Sequence of chain 1.A:
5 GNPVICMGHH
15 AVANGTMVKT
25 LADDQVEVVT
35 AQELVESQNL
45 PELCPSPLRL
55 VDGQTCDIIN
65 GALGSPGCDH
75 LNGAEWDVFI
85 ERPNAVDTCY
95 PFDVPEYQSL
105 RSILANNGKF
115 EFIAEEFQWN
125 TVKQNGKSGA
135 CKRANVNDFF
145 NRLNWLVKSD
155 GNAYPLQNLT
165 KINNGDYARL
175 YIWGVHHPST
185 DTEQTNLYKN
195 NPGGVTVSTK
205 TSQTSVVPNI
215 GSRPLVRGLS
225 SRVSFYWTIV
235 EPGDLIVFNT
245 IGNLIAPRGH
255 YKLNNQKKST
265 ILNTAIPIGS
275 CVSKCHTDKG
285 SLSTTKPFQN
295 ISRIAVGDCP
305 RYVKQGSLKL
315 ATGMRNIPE

Binding-site contacts:
Ligand atom N2 contacts residue ASN162 of chain 1.A at 3.1 Å (h-bond).
Ligand atom C3 contacts residue ASN162 of chain 1.A at 3.8 Å.
Ligand atom C7 contacts residue LEU163 of chain 1.A at 4.2 Å (hydrophobic).
Ligand atom C8 contacts residue ASN162 of chain 1.A at 3.1 Å.
Ligand atom O5 contacts residue ASN162 of chain 1.A at 2.3 Å (h-bond).
Ligand atom C7 contacts residue ASN162 of chain 1.A at 3.0 Å.
Ligand atom C4 contacts residue ASN162 of chain 1.A at 4.1 Å.
Ligand atom C2 contacts residue ASN162 of chain 1.A at 2.5 Å.
Ligand atom O6 contacts residue ASN162 of chain 1.A at 4.4 Å.
Ligand atom C5 contacts residue ASN162 of chain 1.A at 3.6 Å.
Ligand atom O7 contacts residue LEU163 of chain 1.A at 3.7 Å.
Ligand atom C7 contacts residue THR164 of chain 1.A at 3.7 Å.
Ligand atom O7 contacts residue ASN162 of chain 1.A at 3.1 Å (h-bond).
Ligand atom C8 contacts residue LEU163 of chain 1.A at 4.0 Å (hydrophobic).
Ligand atom C1 contacts residue ASN162 of chain 1.A at 1.4 Å.
Ligand atom C8 contacts residue THR164 of chain 1.A at 4.3 Å.
Ligand atom O7 contacts residue THR164 of chain 1.A at 2.7 Å (h-bond).

A small-molecule ligand and the protein it binds are described below.
Small molecule (SMILES): CC(=O)N[C@@H]1[C@@H](O)[C@H](O)[C@@H](CO)O[C@H]1O